A small-molecule ligand and the protein it binds are described below.
Small molecule (SMILES): CC(=O)N[C@@H]1[C@@H](O)[C@H](O)[C@@H](CO)O[C@H]1O

Binding-site contacts:
Ligand atom C4 contacts residue ASN186 of chain 1.E at 4.2 Å.
Ligand atom C5 contacts residue ASN186 of chain 1.E at 3.7 Å.
Ligand atom C3 contacts residue ASN186 of chain 1.E at 3.8 Å.
Ligand atom C7 contacts residue ASP185 of chain 1.E at 4.0 Å.
Ligand atom O7 contacts residue ARG138 of chain 1.A at 4.1 Å.
Ligand atom O7 contacts residue ASN186 of chain 1.E at 3.7 Å.
Ligand atom O5 contacts residue ASN186 of chain 1.E at 2.4 Å (h-bond).
Ligand atom C8 contacts residue ASP185 of chain 1.E at 3.3 Å.
Ligand atom C7 contacts residue ASN186 of chain 1.E at 3.5 Å.
Ligand atom C2 contacts residue ASN186 of chain 1.E at 2.5 Å.
Ligand atom N2 contacts residue ASN186 of chain 1.E at 2.9 Å (h-bond).
Ligand atom O7 contacts residue ASP185 of chain 1.E at 4.2 Å.
Ligand atom C1 contacts residue ASN186 of chain 1.E at 1.4 Å.

Sequence of chain 1.E:
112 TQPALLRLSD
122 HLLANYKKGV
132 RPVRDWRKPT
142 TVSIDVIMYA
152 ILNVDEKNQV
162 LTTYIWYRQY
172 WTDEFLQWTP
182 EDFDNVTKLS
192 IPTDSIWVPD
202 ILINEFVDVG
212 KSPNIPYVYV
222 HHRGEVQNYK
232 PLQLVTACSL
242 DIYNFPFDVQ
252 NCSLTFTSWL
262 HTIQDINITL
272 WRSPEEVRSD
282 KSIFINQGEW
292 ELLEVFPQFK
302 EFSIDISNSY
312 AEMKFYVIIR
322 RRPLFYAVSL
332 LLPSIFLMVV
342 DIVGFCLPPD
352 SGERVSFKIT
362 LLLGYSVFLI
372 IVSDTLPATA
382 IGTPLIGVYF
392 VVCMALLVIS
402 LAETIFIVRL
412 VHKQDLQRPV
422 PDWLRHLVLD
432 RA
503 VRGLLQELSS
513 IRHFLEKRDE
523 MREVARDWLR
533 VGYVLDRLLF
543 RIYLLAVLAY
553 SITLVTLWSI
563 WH

Sequence of chain 1.A:
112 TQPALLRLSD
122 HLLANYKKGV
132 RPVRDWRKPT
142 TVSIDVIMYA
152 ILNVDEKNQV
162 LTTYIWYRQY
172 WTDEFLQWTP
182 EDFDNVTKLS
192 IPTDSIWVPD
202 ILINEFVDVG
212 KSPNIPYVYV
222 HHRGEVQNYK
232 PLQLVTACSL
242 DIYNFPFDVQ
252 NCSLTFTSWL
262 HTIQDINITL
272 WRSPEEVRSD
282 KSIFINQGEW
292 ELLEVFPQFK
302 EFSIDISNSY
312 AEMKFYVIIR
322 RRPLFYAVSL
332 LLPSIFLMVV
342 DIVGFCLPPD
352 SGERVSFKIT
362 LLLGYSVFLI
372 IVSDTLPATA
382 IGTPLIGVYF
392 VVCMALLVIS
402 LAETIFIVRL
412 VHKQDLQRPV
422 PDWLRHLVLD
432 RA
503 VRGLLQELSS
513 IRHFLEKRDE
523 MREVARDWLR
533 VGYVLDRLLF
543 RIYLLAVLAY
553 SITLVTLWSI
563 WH